This small molecule binds to this protein.
Small molecule (SMILES): CC(=O)N[C@@H]1[C@@H](O)[C@H](O)[C@@H](CO)O[C@H]1O

Sequence of chain 1.C:
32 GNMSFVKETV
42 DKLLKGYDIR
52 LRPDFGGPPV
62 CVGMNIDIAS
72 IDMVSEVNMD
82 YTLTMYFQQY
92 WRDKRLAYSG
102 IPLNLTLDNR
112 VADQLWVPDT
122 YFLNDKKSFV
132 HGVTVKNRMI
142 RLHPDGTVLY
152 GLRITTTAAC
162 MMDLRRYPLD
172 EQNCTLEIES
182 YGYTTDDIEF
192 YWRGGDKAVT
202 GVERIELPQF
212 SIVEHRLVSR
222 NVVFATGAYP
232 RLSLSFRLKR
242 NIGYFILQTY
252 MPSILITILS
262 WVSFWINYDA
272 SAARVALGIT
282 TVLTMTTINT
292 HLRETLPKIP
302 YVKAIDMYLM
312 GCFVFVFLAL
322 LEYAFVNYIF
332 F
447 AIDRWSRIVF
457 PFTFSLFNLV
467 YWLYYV

Binding-site contacts:
Ligand atom C7 contacts residue ASN33 of chain 1.C at 3.2 Å.
Ligand atom C6 contacts residue GLU39 of chain 1.C at 3.6 Å.
Ligand atom C3 contacts residue ASN33 of chain 1.C at 3.8 Å.
Ligand atom O7 contacts residue ASN33 of chain 1.C at 3.1 Å (h-bond).
Ligand atom C4 contacts residue SER35 of chain 1.C at 4.5 Å.
Ligand atom O6 contacts residue GLU39 of chain 1.C at 3.5 Å (salt-bridge).
Ligand atom C1 contacts residue ASN33 of chain 1.C at 1.4 Å.
Ligand atom C2 contacts residue ASN33 of chain 1.C at 2.5 Å.
Ligand atom C6 contacts residue SER35 of chain 1.C at 3.9 Å.
Ligand atom O5 contacts residue ASN33 of chain 1.C at 2.4 Å (h-bond).
Ligand atom C5 contacts residue SER35 of chain 1.C at 3.2 Å.
Ligand atom C2 contacts residue SER35 of chain 1.C at 4.4 Å.
Ligand atom C1 contacts residue PHE36 of chain 1.C at 4.3 Å (hydrophobic).
Ligand atom O5 contacts residue PHE36 of chain 1.C at 3.8 Å.
Ligand atom C8 contacts residue ASN33 of chain 1.C at 4.4 Å.
Ligand atom C4 contacts residue ASN33 of chain 1.C at 4.2 Å.
Ligand atom O5 contacts residue SER35 of chain 1.C at 3.1 Å (h-bond).
Ligand atom C5 contacts residue ASN33 of chain 1.C at 3.7 Å.
Ligand atom C1 contacts residue SER35 of chain 1.C at 3.2 Å.
Ligand atom N2 contacts residue ASN33 of chain 1.C at 2.9 Å (h-bond).